The small molecule below binds the protein below.
Small molecule (SMILES): Cc1ccc(CNC(=O)N2CCC[C@]3(CCN(Cc4ccc(Cl)c(Cl)c4)C3)C2)cc1

Binding-site contacts:
Ligand atom C8 contacts residue LYS38 of chain 1.A at 3.6 Å.
Ligand atom C7 contacts residue GLU51 of chain 1.A at 3.1 Å.
Ligand atom C14 contacts residue ALA20 of chain 1.A at 3.3 Å (hydrophobic).
Ligand atom C4 contacts residue LYS38 of chain 1.A at 3.5 Å.
Ligand atom O28 contacts residue LYS38 of chain 1.A at 2.5 Å (salt-bridge).
Ligand atom C23 contacts residue VAL52 of chain 1.A at 3.5 Å (hydrophobic).
Ligand atom C15 contacts residue ASP150 of chain 1.A at 3.3 Å.
Ligand atom C5 contacts residue HIS125 of chain 1.A at 3.8 Å.
Ligand atom C23 contacts residue ALA48 of chain 1.A at 3.8 Å (hydrophobic).
Ligand atom C9 contacts residue LYS38 of chain 1.A at 3.5 Å.
Ligand atom C14 contacts residue THR23 of chain 1.A at 3.3 Å.
Ligand atom C18 contacts residue CYS44 of chain 1.A at 3.8 Å (hydrophobic).
Ligand atom C10 contacts residue GLU51 of chain 1.A at 3.7 Å.
Ligand atom C24 contacts residue VAL124 of chain 1.A at 3.6 Å (hydrophobic).
Ligand atom C7 contacts residue ILE123 of chain 1.A at 3.6 Å (hydrophobic).
Ligand atom C17 contacts residue ASP150 of chain 1.A at 3.3 Å.
Ligand atom CL2 contacts residue LEU118 of chain 1.A at 3.7 Å.
Ligand atom C24 contacts residue HIS125 of chain 1.A at 3.8 Å.
Ligand atom N26 contacts residue ALA48 of chain 1.A at 3.6 Å.
Ligand atom C5 contacts residue ASP150 of chain 1.A at 3.7 Å.
Ligand atom N27 contacts residue GLU51 of chain 1.A at 2.7 Å (salt-bridge).
Ligand atom C14 contacts residue ASP150 of chain 1.A at 3.2 Å.
Ligand atom C20 contacts residue ASP150 of chain 1.A at 3.5 Å.
Ligand atom N26 contacts residue GLU51 of chain 1.A at 3.3 Å (salt-bridge).
Ligand atom C20 contacts residue GLU51 of chain 1.A at 3.3 Å.
Ligand atom O28 contacts residue ILE40 of chain 1.A at 3.8 Å.
Ligand atom C15 contacts residue ALA20 of chain 1.A at 3.6 Å (hydrophobic).
Ligand atom C14 contacts residue CYS44 of chain 1.A at 3.7 Å (hydrophobic).
Ligand atom C22 contacts residue ILE65 of chain 1.A at 3.2 Å (hydrophobic).
Ligand atom C19 contacts residue GLU51 of chain 1.A at 3.1 Å.
Ligand atom C1 contacts residue LYS38 of chain 1.A at 3.6 Å.
Ligand atom C13 contacts residue LYS38 of chain 1.A at 3.6 Å.
Ligand atom C18 contacts residue GLU51 of chain 1.A at 3.4 Å.
Ligand atom C6 contacts residue ASP150 of chain 1.A at 3.6 Å.
Ligand atom C6 contacts residue HIS125 of chain 1.A at 3.5 Å.
Ligand atom C3 contacts residue VAL52 of chain 1.A at 3.7 Å (hydrophobic).
Ligand atom C2 contacts residue LYS38 of chain 1.A at 3.5 Å.
Ligand atom C24 contacts residue GLU51 of chain 1.A at 3.1 Å.
Ligand atom C21 contacts residue GLU51 of chain 1.A at 3.8 Å.
Ligand atom C3 contacts residue LYS38 of chain 1.A at 3.6 Å.

Sequence of chain 1.A:
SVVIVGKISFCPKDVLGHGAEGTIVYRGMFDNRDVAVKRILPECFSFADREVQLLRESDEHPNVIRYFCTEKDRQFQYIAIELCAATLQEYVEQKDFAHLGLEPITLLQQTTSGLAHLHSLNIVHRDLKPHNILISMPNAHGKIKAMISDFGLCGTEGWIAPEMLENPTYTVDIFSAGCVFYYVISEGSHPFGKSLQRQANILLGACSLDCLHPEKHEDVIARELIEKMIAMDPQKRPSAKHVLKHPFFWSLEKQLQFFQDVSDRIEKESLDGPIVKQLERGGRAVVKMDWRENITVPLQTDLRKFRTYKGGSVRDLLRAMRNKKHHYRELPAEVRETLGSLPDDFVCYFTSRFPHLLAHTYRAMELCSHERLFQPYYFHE